Binding-site contacts:
Ligand atom C2 contacts residue GOL1 of chain 1.L at 3.3 Å.
Ligand atom C1 contacts residue HIS97 of chain 1.A at 4.1 Å.
Ligand atom O1 contacts residue HIS97 of chain 1.A at 3.2 Å (h-bond).
Ligand atom C2 contacts residue ALA179 of chain 1.A at 4.1 Å (hydrophobic).
Ligand atom O1 contacts residue VAL128 of chain 1.A at 3.7 Å.
Ligand atom N1 contacts residue HIS116 of chain 1.A at 3.5 Å (h-bond).
Ligand atom S1 contacts residue THR178 of chain 1.A at 3.4 Å (h-bond).
Ligand atom O2 contacts residue LEU177 of chain 1.A at 3.5 Å.
Ligand atom N1 contacts residue ZN1 of chain 1.I at 2.0 Å.
Ligand atom C7 contacts residue PRO181 of chain 1.A at 4.1 Å (hydrophobic).
Ligand atom C7 contacts residue ALA179 of chain 1.A at 3.9 Å (hydrophobic).
Ligand atom S2 contacts residue GOL1 of chain 1.L at 3.4 Å.
Ligand atom O1 contacts residue HIS116 of chain 1.A at 3.3 Å (h-bond).
Ligand atom N2 contacts residue THR178 of chain 1.A at 4.1 Å.
Ligand atom C3 contacts residue GOL1 of chain 1.L at 3.2 Å.
Ligand atom N1 contacts residue HIS99 of chain 1.A at 3.2 Å (h-bond).
Ligand atom N1 contacts residue HIS97 of chain 1.A at 3.5 Å (h-bond).
Ligand atom S1 contacts residue HIS97 of chain 1.A at 3.7 Å.
Ligand atom O1 contacts residue ZN1 of chain 1.I at 3.0 Å.
Ligand atom O2 contacts residue THR178 of chain 1.A at 3.0 Å (h-bond).
Ligand atom C6 contacts residue PRO181 of chain 1.A at 3.9 Å (hydrophobic).
Ligand atom O1 contacts residue TRP188 of chain 1.A at 4.0 Å.
Ligand atom C1 contacts residue GOL1 of chain 1.L at 3.4 Å.
Ligand atom C6 contacts residue PRO180 of chain 1.A at 3.8 Å (hydrophobic).
Ligand atom N1 contacts residue GOL1 of chain 1.L at 4.0 Å.
Ligand atom S1 contacts residue ZN1 of chain 1.I at 3.0 Å.
Ligand atom O1 contacts residue VAL118 of chain 1.A at 4.0 Å.
Ligand atom C7 contacts residue GOL1 of chain 1.L at 3.9 Å.
Ligand atom O2 contacts residue TRP188 of chain 1.A at 3.5 Å.
Ligand atom N1 contacts residue THR178 of chain 1.A at 2.4 Å (h-bond).
Ligand atom C7 contacts residue PRO180 of chain 1.A at 3.5 Å (hydrophobic).
Ligand atom O2 contacts residue ZN1 of chain 1.I at 4.1 Å.
Ligand atom N2 contacts residue ALA179 of chain 1.A at 3.7 Å.
Ligand atom S2 contacts residue VAL118 of chain 1.A at 4.1 Å.
Ligand atom C4 contacts residue GOL1 of chain 1.L at 3.4 Å.
Ligand atom N2 contacts residue LEU177 of chain 1.A at 3.9 Å.
Ligand atom N2 contacts residue GOL1 of chain 1.L at 3.2 Å.
Ligand atom S2 contacts residue HIS97 of chain 1.A at 4.0 Å.
Ligand atom C5 contacts residue GOL1 of chain 1.L at 4.2 Å.
Ligand atom S1 contacts residue HIS116 of chain 1.A at 4.0 Å.

The protein below binds the small molecule below.
Small molecule (SMILES): CCOc1ccc2nc(S(N)(=O)=O)sc2c1

Sequence of chain 1.A:
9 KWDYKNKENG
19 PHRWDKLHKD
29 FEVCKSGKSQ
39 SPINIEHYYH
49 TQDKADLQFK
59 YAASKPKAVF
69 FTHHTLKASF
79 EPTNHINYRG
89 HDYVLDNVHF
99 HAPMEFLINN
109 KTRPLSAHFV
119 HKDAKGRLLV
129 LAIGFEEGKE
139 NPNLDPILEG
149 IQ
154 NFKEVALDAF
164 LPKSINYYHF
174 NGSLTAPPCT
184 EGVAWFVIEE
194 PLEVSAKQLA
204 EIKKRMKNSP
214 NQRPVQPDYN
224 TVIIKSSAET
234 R